A protein and the small-molecule ligand that binds it are described below.
Small molecule (SMILES): CC(=O)N[C@H]1[C@H](O[C@H]2[C@H](O)[C@@H](NC(C)=O)CO[C@@H]2CO)O[C@H](CO)[C@@H](O)[C@@H]1O

Sequence of chain 1.RA:
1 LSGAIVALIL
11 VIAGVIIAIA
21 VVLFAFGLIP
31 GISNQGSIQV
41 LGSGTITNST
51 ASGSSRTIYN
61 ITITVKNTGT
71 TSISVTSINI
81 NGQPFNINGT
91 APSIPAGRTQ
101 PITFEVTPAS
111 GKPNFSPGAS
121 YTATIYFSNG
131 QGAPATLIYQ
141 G

Binding-site contacts:
Ligand atom O7 contacts residue THR47 of chain 1.RA at 4.2 Å.
Ligand atom C8 contacts residue ASN60 of chain 1.RA at 3.6 Å.
Ligand atom O5 contacts residue THR103 of chain 1.RA at 3.8 Å.
Ligand atom C2 contacts residue ASN60 of chain 1.RA at 2.5 Å.
Ligand atom C6 contacts residue GLU105 of chain 1.RA at 3.9 Å.
Ligand atom C5 contacts residue ASN60 of chain 1.RA at 3.7 Å.
Ligand atom O7 contacts residue ASN48 of chain 1.RA at 4.4 Å.
Ligand atom C1 contacts residue THR103 of chain 1.RA at 4.5 Å.
Ligand atom C3 contacts residue ASN60 of chain 1.RA at 3.8 Å.
Ligand atom C8 contacts residue SER49 of chain 1.RA at 3.5 Å.
Ligand atom O5 contacts residue ASN60 of chain 1.RA at 2.4 Å (h-bond).
Ligand atom C7 contacts residue ASN60 of chain 1.RA at 3.3 Å.
Ligand atom C5 contacts residue GLU105 of chain 1.RA at 3.2 Å.
Ligand atom O7 contacts residue ASN60 of chain 1.RA at 4.2 Å.
Ligand atom O6 contacts residue GLU105 of chain 1.RA at 3.5 Å (salt-bridge).
Ligand atom C1 contacts residue ASN60 of chain 1.RA at 1.4 Å.
Ligand atom N2 contacts residue ASN60 of chain 1.RA at 2.8 Å (h-bond).
Ligand atom C4 contacts residue GLU105 of chain 1.RA at 4.4 Å.
Ligand atom C4 contacts residue ASN60 of chain 1.RA at 4.3 Å.
Ligand atom C1 contacts residue GLU105 of chain 1.RA at 3.4 Å.
Ligand atom O5 contacts residue GLU105 of chain 1.RA at 3.2 Å (salt-bridge).